Sequence of chain 1.A:
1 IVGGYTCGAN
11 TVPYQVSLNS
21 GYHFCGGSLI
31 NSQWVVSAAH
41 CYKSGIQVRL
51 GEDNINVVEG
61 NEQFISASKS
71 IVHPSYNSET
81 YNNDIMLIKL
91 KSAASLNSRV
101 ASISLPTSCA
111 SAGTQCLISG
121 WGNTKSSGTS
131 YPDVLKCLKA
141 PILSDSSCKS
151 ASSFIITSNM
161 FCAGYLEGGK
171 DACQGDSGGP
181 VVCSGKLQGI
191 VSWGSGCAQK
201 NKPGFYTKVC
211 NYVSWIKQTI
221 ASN

The protein below binds the small molecule below.
Small molecule (SMILES): COC(=O)[C@H](Cc1cccc(C(=N)N)c1)NC(=O)CNS(=O)(=O)c1ccc(C)cc1

Binding-site contacts:
Ligand atom C21 contacts residue CYS173 of chain 1.A at 3.8 Å (hydrophobic).
Ligand atom C27 contacts residue GLY194 of chain 1.A at 3.8 Å.
Ligand atom C27 contacts residue ASP171 of chain 1.A at 3.5 Å.
Ligand atom N29 contacts residue ALA172 of chain 1.A at 3.1 Å (h-bond).
Ligand atom C11 contacts residue GLY194 of chain 1.A at 3.1 Å.
Ligand atom C24 contacts residue GLY194 of chain 1.A at 3.7 Å.
Ligand atom N28 contacts residue ASP171 of chain 1.A at 2.9 Å (salt-bridge).
Ligand atom O20 contacts residue GLY196 of chain 1.A at 2.9 Å (h-bond).
Ligand atom N28 contacts residue GLY204 of chain 1.A at 3.3 Å.
Ligand atom C11 contacts residue GLY196 of chain 1.A at 3.9 Å.
Ligand atom C24 contacts residue TRP193 of chain 1.A at 3.4 Å (hydrophobic).
Ligand atom C4 contacts residue PHE154 of chain 1.A at 3.9 Å (hydrophobic).
Ligand atom N29 contacts residue ASP171 of chain 1.A at 2.7 Å (salt-bridge).
Ligand atom N29 contacts residue GLY194 of chain 1.A at 3.9 Å.
Ligand atom O17 contacts residue GLN174 of chain 1.A at 3.9 Å.
Ligand atom C30 contacts residue GLN174 of chain 1.A at 3.4 Å.
Ligand atom C22 contacts residue SER177 of chain 1.A at 3.6 Å.
Ligand atom C21 contacts residue GLN174 of chain 1.A at 3.8 Å.
Ligand atom C26 contacts residue GLY196 of chain 1.A at 3.6 Å.
Ligand atom C23 contacts residue TRP193 of chain 1.A at 3.5 Å (hydrophobic).
Ligand atom O19 contacts residue SER195 of chain 1.A at 3.9 Å.
Ligand atom O20 contacts residue GLY194 of chain 1.A at 3.4 Å (h-bond).
Ligand atom C16 contacts residue GLN174 of chain 1.A at 3.7 Å.
Ligand atom C25 contacts residue ALA172 of chain 1.A at 3.7 Å (hydrophobic).
Ligand atom N29 contacts residue GLY196 of chain 1.A at 2.8 Å (h-bond).
Ligand atom C27 contacts residue ALA172 of chain 1.A at 3.1 Å (hydrophobic).
Ligand atom N29 contacts residue CYS197 of chain 1.A at 3.7 Å.
Ligand atom N12 contacts residue GLY194 of chain 1.A at 3.7 Å.
Ligand atom N9 contacts residue SER195 of chain 1.A at 3.8 Å.
Ligand atom N9 contacts residue GLY194 of chain 1.A at 2.8 Å (h-bond).
Ligand atom C25 contacts residue GLY194 of chain 1.A at 3.8 Å.
Ligand atom C23 contacts residue SER192 of chain 1.A at 3.7 Å.
Ligand atom C26 contacts residue CYS173 of chain 1.A at 3.7 Å (hydrophobic).
Ligand atom O20 contacts residue SER195 of chain 1.A at 3.9 Å.
Ligand atom C23 contacts residue SER177 of chain 1.A at 3.5 Å.
Ligand atom O17 contacts residue CYS197 of chain 1.A at 3.8 Å.
Ligand atom C10 contacts residue GLY194 of chain 1.A at 3.1 Å.
Ligand atom N28 contacts residue ALA172 of chain 1.A at 3.3 Å (h-bond).
Ligand atom C22 contacts residue SO41 of chain 1.D at 3.7 Å.
Ligand atom C25 contacts residue TRP193 of chain 1.A at 3.9 Å (hydrophobic).